Sequence of chain 1.A:
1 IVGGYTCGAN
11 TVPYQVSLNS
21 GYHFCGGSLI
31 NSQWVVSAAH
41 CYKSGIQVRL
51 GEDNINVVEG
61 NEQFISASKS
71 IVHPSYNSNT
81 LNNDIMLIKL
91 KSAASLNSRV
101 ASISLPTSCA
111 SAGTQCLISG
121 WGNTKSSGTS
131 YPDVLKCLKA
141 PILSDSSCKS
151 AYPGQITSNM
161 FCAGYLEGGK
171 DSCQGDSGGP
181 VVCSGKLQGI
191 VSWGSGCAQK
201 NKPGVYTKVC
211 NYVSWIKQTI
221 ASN

Binding-site contacts:
Ligand atom C5 contacts residue SER172 of chain 1.A at 3.8 Å.
Ligand atom C5 contacts residue GLY194 of chain 1.A at 4.0 Å.
Ligand atom C3 contacts residue SER177 of chain 1.A at 4.3 Å.
Ligand atom C10 contacts residue TRP193 of chain 1.A at 4.0 Å (hydrophobic).
Ligand atom C4 contacts residue GLY194 of chain 1.A at 4.3 Å.
Ligand atom C4 contacts residue CYS173 of chain 1.A at 4.1 Å (hydrophobic).
Ligand atom N1 contacts residue ASP171 of chain 1.A at 3.1 Å (salt-bridge).
Ligand atom C5 contacts residue CYS173 of chain 1.A at 3.9 Å (hydrophobic).
Ligand atom N1 contacts residue TRP193 of chain 1.A at 3.9 Å.
Ligand atom C4 contacts residue GLN174 of chain 1.A at 4.0 Å.
Ligand atom C10 contacts residue CYS197 of chain 1.A at 4.2 Å (hydrophobic).
Ligand atom S2 contacts residue CYS173 of chain 1.A at 3.6 Å (h-bond).
Ligand atom C5 contacts residue GLY196 of chain 1.A at 4.3 Å.
Ligand atom C6 contacts residue SER177 of chain 1.A at 4.3 Å.
Ligand atom C4 contacts residue GLY196 of chain 1.A at 4.3 Å.
Ligand atom C3 contacts residue GLN174 of chain 1.A at 3.6 Å.
Ligand atom C1 contacts residue VAL191 of chain 1.A at 3.7 Å (hydrophobic).
Ligand atom C6 contacts residue CYS173 of chain 1.A at 4.3 Å (hydrophobic).
Ligand atom S2 contacts residue SER177 of chain 1.A at 3.4 Å (h-bond).
Ligand atom C9 contacts residue GLY194 of chain 1.A at 4.0 Å.
Ligand atom C10 contacts residue GLY194 of chain 1.A at 3.8 Å.
Ligand atom N1 contacts residue SER172 of chain 1.A at 2.9 Å (h-bond).
Ligand atom C10 contacts residue GLY196 of chain 1.A at 3.3 Å.
Ligand atom C6 contacts residue GLN174 of chain 1.A at 3.5 Å.
Ligand atom C1 contacts residue CYS173 of chain 1.A at 4.0 Å (hydrophobic).
Ligand atom N1 contacts residue GLY204 of chain 1.A at 3.6 Å.
Ligand atom C1 contacts residue SER172 of chain 1.A at 3.6 Å.
Ligand atom C9 contacts residue GLY196 of chain 1.A at 3.4 Å.
Ligand atom N1 contacts residue GLY196 of chain 1.A at 4.3 Å.
Ligand atom S2 contacts residue GLN174 of chain 1.A at 4.1 Å.
Ligand atom C10 contacts residue ASP171 of chain 1.A at 4.1 Å.
Ligand atom C4 contacts residue CYS197 of chain 1.A at 4.2 Å (hydrophobic).
Ligand atom C5 contacts residue TRP193 of chain 1.A at 4.0 Å (hydrophobic).
Ligand atom C10 contacts residue SER172 of chain 1.A at 3.4 Å.
Ligand atom C3 contacts residue CYS173 of chain 1.A at 3.8 Å (hydrophobic).
Ligand atom C9 contacts residue CYS197 of chain 1.A at 3.7 Å (hydrophobic).
Ligand atom C1 contacts residue TRP193 of chain 1.A at 4.2 Å (hydrophobic).
Ligand atom C7 contacts residue GLN174 of chain 1.A at 3.8 Å.
Ligand atom S2 contacts residue VAL191 of chain 1.A at 3.8 Å.
Ligand atom S2 contacts residue SER192 of chain 1.A at 4.3 Å.

A small-molecule ligand and the protein it binds are described below.
Small molecule (SMILES): NCc1csc2ccccc12